Sequence of chain 1.B:
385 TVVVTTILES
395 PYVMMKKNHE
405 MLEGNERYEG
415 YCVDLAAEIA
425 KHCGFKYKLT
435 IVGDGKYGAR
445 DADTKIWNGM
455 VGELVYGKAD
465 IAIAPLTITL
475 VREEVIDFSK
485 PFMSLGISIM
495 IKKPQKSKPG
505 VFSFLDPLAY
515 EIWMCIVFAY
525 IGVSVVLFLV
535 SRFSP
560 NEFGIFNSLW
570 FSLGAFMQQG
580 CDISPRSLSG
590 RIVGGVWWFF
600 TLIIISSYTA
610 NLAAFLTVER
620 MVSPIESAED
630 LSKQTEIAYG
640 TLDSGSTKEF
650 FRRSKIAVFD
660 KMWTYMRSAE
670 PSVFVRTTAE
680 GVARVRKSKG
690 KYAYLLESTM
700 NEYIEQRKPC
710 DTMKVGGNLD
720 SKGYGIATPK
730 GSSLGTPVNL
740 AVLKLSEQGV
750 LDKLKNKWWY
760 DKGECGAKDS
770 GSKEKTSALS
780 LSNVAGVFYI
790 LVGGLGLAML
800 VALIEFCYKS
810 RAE

Binding-site contacts:
Ligand atom CA contacts residue GLU696 of chain 1.B at 3.8 Å.
Ligand atom OE1 contacts residue GLU696 of chain 1.B at 2.9 Å (salt-bridge).
Ligand atom O contacts residue ARG476 of chain 1.B at 2.7 Å (salt-bridge).
Ligand atom OXT contacts residue TYR441 of chain 1.B at 3.3 Å.
Ligand atom OE2 contacts residue LYS647 of chain 1.B at 4.1 Å.
Ligand atom OXT contacts residue LEU470 of chain 1.B at 3.5 Å.
Ligand atom C contacts residue ARG476 of chain 1.B at 3.6 Å.
Ligand atom CA contacts residue THR471 of chain 1.B at 3.3 Å.
Ligand atom C contacts residue TYR441 of chain 1.B at 4.0 Å (hydrophobic).
Ligand atom OE2 contacts residue THR646 of chain 1.B at 2.5 Å (h-bond).
Ligand atom OE2 contacts residue GLY644 of chain 1.B at 3.3 Å.
Ligand atom N contacts residue LEU470 of chain 1.B at 3.9 Å.
Ligand atom OE2 contacts residue SER645 of chain 1.B at 2.6 Å (h-bond).
Ligand atom O contacts residue THR471 of chain 1.B at 3.4 Å (h-bond).
Ligand atom CG contacts residue SER645 of chain 1.B at 3.6 Å.
Ligand atom OXT contacts residue THR471 of chain 1.B at 3.4 Å (h-bond).
Ligand atom OXT contacts residue ARG476 of chain 1.B at 3.4 Å (salt-bridge).
Ligand atom O contacts residue GLY644 of chain 1.B at 3.8 Å.
Ligand atom N contacts residue PRO469 of chain 1.B at 3.1 Å (h-bond).
Ligand atom CD contacts residue LEU641 of chain 1.B at 4.2 Å (hydrophobic).
Ligand atom OE2 contacts residue LEU641 of chain 1.B at 3.5 Å (h-bond).
Ligand atom CD contacts residue GLY644 of chain 1.B at 4.1 Å.
Ligand atom OE1 contacts residue SER645 of chain 1.B at 3.3 Å (h-bond).
Ligand atom CD contacts residue SER645 of chain 1.B at 3.2 Å.
Ligand atom O contacts residue SER645 of chain 1.B at 3.1 Å (h-bond).
Ligand atom CA contacts residue TYR441 of chain 1.B at 3.9 Å (hydrophobic).
Ligand atom N contacts residue GLU696 of chain 1.B at 3.9 Å.
Ligand atom CG contacts residue GLY644 of chain 1.B at 3.7 Å.
Ligand atom C contacts residue THR471 of chain 1.B at 3.4 Å.
Ligand atom CD contacts residue THR646 of chain 1.B at 3.5 Å.
Ligand atom C contacts residue SER645 of chain 1.B at 4.1 Å.
Ligand atom N contacts residue THR471 of chain 1.B at 3.5 Å (h-bond).
Ligand atom CB contacts residue TYR441 of chain 1.B at 3.6 Å (hydrophobic).
Ligand atom CD contacts residue GLU696 of chain 1.B at 4.0 Å.
Ligand atom OE1 contacts residue THR646 of chain 1.B at 3.3 Å.
Ligand atom N contacts residue TYR441 of chain 1.B at 3.5 Å.
Ligand atom CA contacts residue SER645 of chain 1.B at 4.0 Å.
Ligand atom N contacts residue TYR723 of chain 1.B at 3.8 Å.
Ligand atom CB contacts residue GLU696 of chain 1.B at 4.2 Å.
Ligand atom CG contacts residue TYR441 of chain 1.B at 4.2 Å (hydrophobic).

A protein and the small-molecule ligand that binds it are described below.
Small molecule (SMILES): N[C@@H](CCC(=O)O)C(=O)O